Sequence of chain 21.A:
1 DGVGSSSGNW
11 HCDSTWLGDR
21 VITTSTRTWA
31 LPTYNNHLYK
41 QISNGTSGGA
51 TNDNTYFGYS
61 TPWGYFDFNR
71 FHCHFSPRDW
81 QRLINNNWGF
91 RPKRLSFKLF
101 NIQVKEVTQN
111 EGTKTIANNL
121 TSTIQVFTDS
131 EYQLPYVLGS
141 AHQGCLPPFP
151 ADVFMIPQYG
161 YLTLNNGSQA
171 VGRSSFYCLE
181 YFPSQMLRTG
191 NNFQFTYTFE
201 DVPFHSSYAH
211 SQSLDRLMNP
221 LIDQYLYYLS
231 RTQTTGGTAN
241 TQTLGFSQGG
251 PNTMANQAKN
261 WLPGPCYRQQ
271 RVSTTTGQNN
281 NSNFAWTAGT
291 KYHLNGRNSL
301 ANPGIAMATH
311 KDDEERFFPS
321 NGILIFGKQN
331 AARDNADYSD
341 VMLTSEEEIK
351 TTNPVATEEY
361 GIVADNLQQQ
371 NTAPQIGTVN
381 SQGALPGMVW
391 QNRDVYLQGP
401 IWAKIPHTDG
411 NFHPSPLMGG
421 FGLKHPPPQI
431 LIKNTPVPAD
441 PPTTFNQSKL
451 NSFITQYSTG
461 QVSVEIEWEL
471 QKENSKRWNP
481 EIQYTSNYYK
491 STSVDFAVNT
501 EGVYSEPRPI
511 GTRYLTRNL

The protein below binds the small molecule below.
Small molecule (SMILES): Nc1ccn([C@H]2C[C@H](O[P](=O)(O)OC[C@H]3O[C@@H](n4cnc5c(N)ncnc54)C[C@@H]3O)[C@@H](COP(=O)(O)O)O2)c(=O)n1

Sequence of chain 43.A:
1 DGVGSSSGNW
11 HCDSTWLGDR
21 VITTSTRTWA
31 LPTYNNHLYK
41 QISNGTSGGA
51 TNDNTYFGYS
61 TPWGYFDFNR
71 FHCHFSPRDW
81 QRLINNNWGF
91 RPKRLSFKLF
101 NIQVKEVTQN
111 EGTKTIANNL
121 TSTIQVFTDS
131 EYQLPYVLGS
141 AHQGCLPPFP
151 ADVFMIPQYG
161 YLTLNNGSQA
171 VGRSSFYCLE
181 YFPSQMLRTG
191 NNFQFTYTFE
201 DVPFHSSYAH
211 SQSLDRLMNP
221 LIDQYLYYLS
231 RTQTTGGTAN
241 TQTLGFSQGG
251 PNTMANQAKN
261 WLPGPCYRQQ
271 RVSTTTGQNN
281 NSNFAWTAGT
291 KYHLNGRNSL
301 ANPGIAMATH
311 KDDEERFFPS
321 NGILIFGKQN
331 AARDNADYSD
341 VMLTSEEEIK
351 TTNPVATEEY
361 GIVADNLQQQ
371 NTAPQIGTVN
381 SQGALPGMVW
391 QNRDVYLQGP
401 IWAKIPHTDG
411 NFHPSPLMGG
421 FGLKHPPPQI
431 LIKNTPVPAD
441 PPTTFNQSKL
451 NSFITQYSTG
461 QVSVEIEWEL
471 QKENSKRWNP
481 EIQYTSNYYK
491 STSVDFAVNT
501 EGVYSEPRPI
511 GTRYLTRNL

Binding-site contacts:
Ligand atom N1 contacts residue VAL202 of chain 43.A at 3.6 Å.
Ligand atom C6 contacts residue PRO203 of chain 43.A at 4.0 Å (hydrophobic).
Ligand atom N6 contacts residue GLY422 of chain 43.A at 3.4 Å (h-bond).
Ligand atom C5 contacts residue PRO203 of chain 43.A at 4.0 Å (hydrophobic).
Ligand atom C5 contacts residue ARG91 of chain 43.A at 4.1 Å.
Ligand atom C8 contacts residue HIS413 of chain 43.A at 3.8 Å.
Ligand atom C1' contacts residue PRO203 of chain 43.A at 4.1 Å (hydrophobic).
Ligand atom N1 contacts residue GLY422 of chain 43.A at 3.0 Å (h-bond).
Ligand atom C2 contacts residue VAL202 of chain 43.A at 4.2 Å (hydrophobic).
Ligand atom C2 contacts residue GLY422 of chain 43.A at 3.2 Å.
Ligand atom C4 contacts residue ASP201 of chain 43.A at 3.7 Å.
Ligand atom N1 contacts residue PRO203 of chain 43.A at 3.8 Å.
Ligand atom C4 contacts residue PRO203 of chain 43.A at 4.2 Å (hydrophobic).
Ligand atom C5 contacts residue VAL202 of chain 43.A at 3.6 Å (hydrophobic).
Ligand atom C6 contacts residue PRO203 of chain 43.A at 4.0 Å (hydrophobic).
Ligand atom C2' contacts residue PRO203 of chain 43.A at 3.3 Å (hydrophobic).
Ligand atom N6 contacts residue PHE421 of chain 43.A at 3.9 Å.
Ligand atom N6 contacts residue GLY420 of chain 43.A at 3.7 Å.
Ligand atom N3 contacts residue ASP201 of chain 43.A at 4.1 Å.
Ligand atom OP2 contacts residue ASP409 of chain 21.A at 3.2 Å (salt-bridge).
Ligand atom N4 contacts residue VAL202 of chain 43.A at 2.9 Å (h-bond).
Ligand atom N7 contacts residue HIS413 of chain 43.A at 4.1 Å.
Ligand atom C2' contacts residue PRO414 of chain 43.A at 3.8 Å (hydrophobic).
Ligand atom C2' contacts residue HIS413 of chain 43.A at 3.8 Å.
Ligand atom N7 contacts residue SER415 of chain 43.A at 4.0 Å.
Ligand atom C2 contacts residue PRO203 of chain 43.A at 3.9 Å (hydrophobic).
Ligand atom N7 contacts residue PRO203 of chain 43.A at 4.2 Å.
Ligand atom C5 contacts residue SER415 of chain 43.A at 4.1 Å.
Ligand atom C6 contacts residue SER415 of chain 43.A at 4.1 Å.
Ligand atom N3 contacts residue PRO414 of chain 43.A at 4.2 Å.
Ligand atom N7 contacts residue ASN392 of chain 43.A at 4.2 Å.
Ligand atom C6 contacts residue GLY422 of chain 43.A at 3.8 Å.
Ligand atom N6 contacts residue SER415 of chain 43.A at 3.6 Å.
Ligand atom N1 contacts residue PRO203 of chain 43.A at 4.2 Å.
Ligand atom C5 contacts residue PRO203 of chain 43.A at 3.9 Å (hydrophobic).
Ligand atom C4 contacts residue VAL202 of chain 43.A at 3.7 Å (hydrophobic).
Ligand atom N4 contacts residue ASP201 of chain 43.A at 2.5 Å.
Ligand atom C5 contacts residue ASP201 of chain 43.A at 4.1 Å.
Ligand atom C4 contacts residue PRO203 of chain 43.A at 4.1 Å (hydrophobic).
Ligand atom C6 contacts residue VAL202 of chain 43.A at 4.2 Å (hydrophobic).